Sequence of chain 1.C:
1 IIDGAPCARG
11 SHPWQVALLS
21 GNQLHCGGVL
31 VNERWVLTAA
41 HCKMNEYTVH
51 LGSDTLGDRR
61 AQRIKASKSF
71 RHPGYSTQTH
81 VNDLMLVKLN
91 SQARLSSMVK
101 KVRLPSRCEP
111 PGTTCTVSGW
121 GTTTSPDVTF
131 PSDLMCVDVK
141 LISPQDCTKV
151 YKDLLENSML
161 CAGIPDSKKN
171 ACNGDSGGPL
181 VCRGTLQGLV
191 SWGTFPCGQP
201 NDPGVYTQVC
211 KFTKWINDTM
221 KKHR

Binding-site contacts:
Ligand atom C13 contacts residue HIS25 of chain 1.C at 3.8 Å.
Ligand atom C2 contacts residue CYS26 of chain 1.C at 4.2 Å (hydrophobic).
Ligand atom C23 contacts residue LEU24 of chain 1.C at 4.2 Å (hydrophobic).
Ligand atom O5 contacts residue ASN173 of chain 1.C at 4.0 Å.
Ligand atom C14 contacts residue GLY174 of chain 1.C at 3.4 Å.
Ligand atom O1 contacts residue HIS25 of chain 1.C at 3.1 Å (h-bond).
Ligand atom C23 contacts residue HIS25 of chain 1.C at 3.2 Å.
Ligand atom C15 contacts residue GLY174 of chain 1.C at 3.6 Å.
Ligand atom C5 contacts residue HIS41 of chain 1.C at 1.5 Å.
Ligand atom O4 contacts residue PHE130 of chain 1.C at 4.2 Å.
Ligand atom C4 contacts residue HIS41 of chain 1.C at 2.5 Å.
Ligand atom O6 contacts residue HIS25 of chain 1.C at 3.6 Å (h-bond).
Ligand atom C12 contacts residue HIS41 of chain 1.C at 3.6 Å.
Ligand atom C3 contacts residue CYS26 of chain 1.C at 4.1 Å (hydrophobic).
Ligand atom C16 contacts residue GLY174 of chain 1.C at 3.3 Å.
Ligand atom C1 contacts residue HIS25 of chain 1.C at 3.5 Å.
Ligand atom C16 contacts residue ASN173 of chain 1.C at 3.6 Å.
Ligand atom O5 contacts residue PHE130 of chain 1.C at 3.7 Å.
Ligand atom O6 contacts residue LEU24 of chain 1.C at 3.4 Å (h-bond).
Ligand atom C5 contacts residue SER176 of chain 1.C at 3.9 Å.
Ligand atom C4 contacts residue CYS26 of chain 1.C at 4.2 Å (hydrophobic).
Ligand atom C15 contacts residue HIS25 of chain 1.C at 3.6 Å.
Ligand atom C14 contacts residue HIS25 of chain 1.C at 3.8 Å.
Ligand atom C14 contacts residue ASN173 of chain 1.C at 4.1 Å.
Ligand atom O4 contacts residue ASN173 of chain 1.C at 2.8 Å.
Ligand atom O5 contacts residue LEU24 of chain 1.C at 3.9 Å.
Ligand atom C3 contacts residue HIS25 of chain 1.C at 4.3 Å.
Ligand atom O4 contacts residue GLY174 of chain 1.C at 3.5 Å (h-bond).
Ligand atom C1 contacts residue CYS26 of chain 1.C at 4.4 Å (hydrophobic).
Ligand atom C14 contacts residue SER176 of chain 1.C at 4.1 Å.
Ligand atom C16 contacts residue PHE130 of chain 1.C at 4.4 Å (hydrophobic).
Ligand atom O5 contacts residue GLY174 of chain 1.C at 3.5 Å.
Ligand atom O5 contacts residue HIS25 of chain 1.C at 4.4 Å.
Ligand atom C3 contacts residue HIS41 of chain 1.C at 3.1 Å.
Ligand atom C4 contacts residue SER176 of chain 1.C at 4.0 Å.
Ligand atom C15 contacts residue ASN173 of chain 1.C at 4.3 Å.
Ligand atom C13 contacts residue SER176 of chain 1.C at 3.9 Å.
Ligand atom C3 contacts residue CYS42 of chain 1.C at 4.4 Å (hydrophobic).
Ligand atom C2 contacts residue HIS25 of chain 1.C at 3.4 Å.
Ligand atom C12 contacts residue SER176 of chain 1.C at 3.2 Å.

The small molecule below binds the protein below.
Small molecule (SMILES): Cc1ccc2oc(=O)c(C(=O)Oc3cccc(I)c3)cc2c1